Sequence of chain 1.A:
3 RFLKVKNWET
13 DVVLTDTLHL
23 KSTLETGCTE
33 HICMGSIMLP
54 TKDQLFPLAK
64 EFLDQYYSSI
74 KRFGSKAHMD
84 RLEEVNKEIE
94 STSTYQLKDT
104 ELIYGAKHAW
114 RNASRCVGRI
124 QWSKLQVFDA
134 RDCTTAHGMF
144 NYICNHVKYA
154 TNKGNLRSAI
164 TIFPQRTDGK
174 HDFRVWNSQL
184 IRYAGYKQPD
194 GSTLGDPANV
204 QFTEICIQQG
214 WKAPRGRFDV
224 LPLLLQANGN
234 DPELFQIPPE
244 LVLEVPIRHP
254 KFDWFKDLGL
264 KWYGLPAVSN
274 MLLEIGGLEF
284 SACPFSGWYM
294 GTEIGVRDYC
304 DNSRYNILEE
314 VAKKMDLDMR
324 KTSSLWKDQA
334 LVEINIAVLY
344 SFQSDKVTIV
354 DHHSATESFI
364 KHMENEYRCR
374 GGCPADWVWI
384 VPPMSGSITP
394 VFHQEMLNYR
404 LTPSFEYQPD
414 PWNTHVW

The protein below binds the small molecule below.
Small molecule (SMILES): Cc1cc(N)nc(C[C@H]2CNC[C@@H]2OCCNCCc2cccc(F)c2)c1

Sequence of chain 1.B:
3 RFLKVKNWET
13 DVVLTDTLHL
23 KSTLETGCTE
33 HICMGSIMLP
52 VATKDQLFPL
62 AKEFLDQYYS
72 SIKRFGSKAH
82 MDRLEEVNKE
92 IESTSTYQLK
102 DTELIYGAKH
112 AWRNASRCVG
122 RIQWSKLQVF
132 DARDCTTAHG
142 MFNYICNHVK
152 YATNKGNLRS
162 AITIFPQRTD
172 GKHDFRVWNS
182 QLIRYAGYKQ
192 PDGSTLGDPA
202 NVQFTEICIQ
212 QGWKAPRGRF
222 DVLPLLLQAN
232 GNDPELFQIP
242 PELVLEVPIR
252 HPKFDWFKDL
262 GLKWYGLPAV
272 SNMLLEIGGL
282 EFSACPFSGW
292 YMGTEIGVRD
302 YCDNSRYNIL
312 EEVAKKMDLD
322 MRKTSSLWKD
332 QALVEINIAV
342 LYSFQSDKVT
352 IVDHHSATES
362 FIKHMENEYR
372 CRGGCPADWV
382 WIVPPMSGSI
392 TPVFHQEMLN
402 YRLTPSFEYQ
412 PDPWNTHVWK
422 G

Binding-site contacts:
Ligand atom C5A contacts residue HEM1 of chain 1.H at 3.5 Å.
Ligand atom C5' contacts residue GLU296 of chain 1.B at 2.9 Å.
Ligand atom C8A contacts residue HEM1 of chain 1.H at 3.4 Å.
Ligand atom C12 contacts residue MET40 of chain 1.B at 3.9 Å (hydrophobic).
Ligand atom C16 contacts residue TYR410 of chain 1.B at 3.2 Å (hydrophobic).
Ligand atom C3 contacts residue HEM1 of chain 1.H at 3.4 Å.
Ligand atom C2' contacts residue HEM1 of chain 1.H at 3.4 Å.
Ligand atom C4' contacts residue GLU296 of chain 1.B at 3.8 Å.
Ligand atom C2 contacts residue HEM1 of chain 1.H at 2.8 Å.
Ligand atom C8A contacts residue SER289 of chain 1.B at 3.8 Å.
Ligand atom C3' contacts residue HEM1 of chain 1.H at 3.5 Å.
Ligand atom C4A contacts residue HEM1 of chain 1.H at 3.9 Å.
Ligand atom N6A contacts residue TRP291 of chain 1.B at 2.7 Å (h-bond).
Ligand atom C2A contacts residue GLU296 of chain 1.B at 3.6 Å.
Ligand atom C4' contacts residue VAL271 of chain 1.B at 3.8 Å (hydrophobic).
Ligand atom C6A contacts residue GLU296 of chain 1.B at 3.5 Å.
Ligand atom C8A contacts residue PHE288 of chain 1.B at 3.7 Å (hydrophobic).
Ligand atom N6A contacts residue PRO269 of chain 1.B at 3.8 Å.
Ligand atom F13 contacts residue TRP10 of chain 1.A at 3.0 Å.
Ligand atom C8A contacts residue GLY290 of chain 1.B at 3.5 Å.
Ligand atom N6A contacts residue GLU296 of chain 1.B at 2.6 Å (salt-bridge).
Ligand atom N1A contacts residue HEM1 of chain 1.H at 3.7 Å.
Ligand atom N6A contacts residue TYR292 of chain 1.B at 3.7 Å.
Ligand atom N2 contacts residue HEM1 of chain 1.H at 3.5 Å (h-bond).
Ligand atom C6A contacts residue HEM1 of chain 1.H at 3.5 Å.
Ligand atom C7A contacts residue GLU296 of chain 1.B at 3.7 Å.
Ligand atom C3A contacts residue VAL271 of chain 1.B at 3.7 Å (hydrophobic).
Ligand atom C14 contacts residue LEU41 of chain 1.B at 3.7 Å (hydrophobic).
Ligand atom N1A contacts residue GLU296 of chain 1.B at 2.8 Å (salt-bridge).
Ligand atom C4 contacts residue TRP382 of chain 1.B at 3.6 Å (hydrophobic).
Ligand atom N1' contacts residue GLU296 of chain 1.B at 2.7 Å (salt-bridge).
Ligand atom C1 contacts residue HEM1 of chain 1.H at 3.8 Å.
Ligand atom C7A contacts residue HEM1 of chain 1.H at 3.6 Å.
Ligand atom C2' contacts residue GLU296 of chain 1.B at 3.7 Å.
Ligand atom C4 contacts residue TYR410 of chain 1.B at 3.7 Å (hydrophobic).
Ligand atom N6A contacts residue HEM1 of chain 1.H at 3.5 Å.
Ligand atom C15 contacts residue LEU41 of chain 1.B at 3.7 Å (hydrophobic).
Ligand atom C6A contacts residue TRP291 of chain 1.B at 3.7 Å (hydrophobic).
Ligand atom C4 contacts residue HEM1 of chain 1.H at 3.1 Å.
Ligand atom C5A contacts residue PRO269 of chain 1.B at 3.8 Å (hydrophobic).